Binding-site contacts:
Ligand atom N2 contacts residue ASN278 of chain 1.C at 2.9 Å (h-bond).
Ligand atom C1 contacts residue ASN281 of chain 1.C at 4.5 Å.
Ligand atom O5 contacts residue ASN281 of chain 1.C at 4.1 Å.
Ligand atom O7 contacts residue ASN278 of chain 1.C at 3.3 Å (h-bond).
Ligand atom C8 contacts residue ASN278 of chain 1.C at 4.4 Å.
Ligand atom O5 contacts residue ASN278 of chain 1.C at 2.5 Å (h-bond).
Ligand atom C5 contacts residue THR280 of chain 1.C at 4.1 Å.
Ligand atom C5 contacts residue ASN278 of chain 1.C at 3.8 Å.
Ligand atom C1 contacts residue ASN278 of chain 1.C at 1.5 Å.
Ligand atom O5 contacts residue THR280 of chain 1.C at 3.9 Å.
Ligand atom C1 contacts residue THR280 of chain 1.C at 3.6 Å.
Ligand atom C2 contacts residue ASN278 of chain 1.C at 2.5 Å.
Ligand atom C4 contacts residue ASN278 of chain 1.C at 4.4 Å.
Ligand atom C3 contacts residue ASN278 of chain 1.C at 3.9 Å.
Ligand atom C7 contacts residue ASN278 of chain 1.C at 3.3 Å.

Sequence of chain 1.C:
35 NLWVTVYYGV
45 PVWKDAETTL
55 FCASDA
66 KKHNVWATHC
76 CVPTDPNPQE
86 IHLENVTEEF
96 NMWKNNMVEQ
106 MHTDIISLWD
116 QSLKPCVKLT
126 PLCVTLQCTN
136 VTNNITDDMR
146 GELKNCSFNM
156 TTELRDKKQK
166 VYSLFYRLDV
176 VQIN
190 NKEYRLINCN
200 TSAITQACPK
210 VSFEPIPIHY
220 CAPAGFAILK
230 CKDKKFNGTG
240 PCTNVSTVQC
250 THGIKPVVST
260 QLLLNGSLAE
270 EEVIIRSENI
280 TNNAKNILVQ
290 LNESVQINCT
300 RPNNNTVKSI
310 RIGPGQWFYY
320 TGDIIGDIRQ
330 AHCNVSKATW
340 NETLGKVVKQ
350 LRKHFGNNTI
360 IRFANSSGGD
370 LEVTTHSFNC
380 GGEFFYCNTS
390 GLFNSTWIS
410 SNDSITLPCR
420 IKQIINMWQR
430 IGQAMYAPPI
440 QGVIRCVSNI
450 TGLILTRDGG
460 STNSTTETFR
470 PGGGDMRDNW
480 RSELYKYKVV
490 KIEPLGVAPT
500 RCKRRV

A small-molecule ligand and the protein it binds are described below.
Small molecule (SMILES): CC(=O)N[C@@H]1[C@@H](O)[C@H](O)[C@@H](CO)O[C@H]1O